This protein binds this small molecule.
Small molecule (SMILES): CC(=O)N[C@H]1[C@H](O[C@H]2[C@H](O)[C@@H](NC(C)=O)CO[C@@H]2CO)O[C@H](CO)[C@@H](O[C@@H]2O[C@H](CO)[C@@H](O)[C@H](O)[C@@H]2O)[C@@H]1O

Sequence of chain 1.C:
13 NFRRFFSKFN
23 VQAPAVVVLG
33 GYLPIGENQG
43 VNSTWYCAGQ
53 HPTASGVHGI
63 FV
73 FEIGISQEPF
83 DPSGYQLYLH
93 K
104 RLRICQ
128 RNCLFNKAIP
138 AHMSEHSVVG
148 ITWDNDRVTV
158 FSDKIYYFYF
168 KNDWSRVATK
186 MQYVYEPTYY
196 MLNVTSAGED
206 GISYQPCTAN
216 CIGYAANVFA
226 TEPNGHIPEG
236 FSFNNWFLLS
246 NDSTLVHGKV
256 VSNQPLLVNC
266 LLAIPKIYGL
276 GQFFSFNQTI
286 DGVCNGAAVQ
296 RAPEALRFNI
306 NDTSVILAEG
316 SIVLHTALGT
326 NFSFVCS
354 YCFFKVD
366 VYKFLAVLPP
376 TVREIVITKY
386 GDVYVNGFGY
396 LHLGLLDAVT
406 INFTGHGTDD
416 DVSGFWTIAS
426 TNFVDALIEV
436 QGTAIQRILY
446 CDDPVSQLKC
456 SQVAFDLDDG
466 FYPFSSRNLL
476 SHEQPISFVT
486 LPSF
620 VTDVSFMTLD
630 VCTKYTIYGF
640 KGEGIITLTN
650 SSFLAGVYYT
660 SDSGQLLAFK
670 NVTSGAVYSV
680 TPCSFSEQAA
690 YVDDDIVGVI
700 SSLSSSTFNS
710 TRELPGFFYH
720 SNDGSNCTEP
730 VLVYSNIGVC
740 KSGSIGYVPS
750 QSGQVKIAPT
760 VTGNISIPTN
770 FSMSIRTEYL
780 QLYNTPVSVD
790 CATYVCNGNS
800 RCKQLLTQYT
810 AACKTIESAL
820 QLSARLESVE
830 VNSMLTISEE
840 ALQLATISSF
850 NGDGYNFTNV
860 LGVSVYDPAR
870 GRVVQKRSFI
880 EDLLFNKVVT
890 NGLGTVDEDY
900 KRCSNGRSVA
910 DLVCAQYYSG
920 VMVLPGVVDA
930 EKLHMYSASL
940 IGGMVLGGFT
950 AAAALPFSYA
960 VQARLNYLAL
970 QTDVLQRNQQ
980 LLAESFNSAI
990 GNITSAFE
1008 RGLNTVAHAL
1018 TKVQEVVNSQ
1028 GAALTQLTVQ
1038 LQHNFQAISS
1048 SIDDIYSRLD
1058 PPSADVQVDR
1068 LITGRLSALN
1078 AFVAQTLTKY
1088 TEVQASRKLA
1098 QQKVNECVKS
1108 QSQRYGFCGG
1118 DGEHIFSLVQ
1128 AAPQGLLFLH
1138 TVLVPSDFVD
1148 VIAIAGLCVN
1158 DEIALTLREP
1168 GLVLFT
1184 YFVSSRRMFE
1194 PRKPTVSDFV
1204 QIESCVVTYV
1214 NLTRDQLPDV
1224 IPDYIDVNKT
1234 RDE

Binding-site contacts:
Ligand atom N2 contacts residue ASN407 of chain 1.C at 3.1 Å (h-bond).
Ligand atom O7 contacts residue TYR166 of chain 1.C at 4.5 Å.
Ligand atom C1 contacts residue ASN407 of chain 1.C at 1.4 Å.
Ligand atom O3 contacts residue TYR166 of chain 1.C at 4.4 Å.
Ligand atom C3 contacts residue TYR166 of chain 1.C at 3.5 Å (hydrophobic).
Ligand atom C2 contacts residue ASN407 of chain 1.C at 2.5 Å.
Ligand atom O6 contacts residue ALA313 of chain 1.C at 4.3 Å.
Ligand atom O5 contacts residue TYR166 of chain 1.C at 4.5 Å.
Ligand atom O7 contacts residue ASN407 of chain 1.C at 3.5 Å (h-bond).
Ligand atom C3 contacts residue ASN407 of chain 1.C at 3.8 Å.
Ligand atom C2 contacts residue TYR166 of chain 1.C at 4.4 Å (hydrophobic).
Ligand atom N2 contacts residue TYR166 of chain 1.C at 4.1 Å.
Ligand atom C7 contacts residue ASN407 of chain 1.C at 3.5 Å.
Ligand atom C5 contacts residue TYR166 of chain 1.C at 3.4 Å (hydrophobic).
Ligand atom C7 contacts residue TYR166 of chain 1.C at 4.5 Å (hydrophobic).
Ligand atom C6 contacts residue TYR166 of chain 1.C at 3.9 Å (hydrophobic).
Ligand atom O7 contacts residue GLY315 of chain 1.C at 4.1 Å.
Ligand atom C1 contacts residue TYR166 of chain 1.C at 4.3 Å (hydrophobic).
Ligand atom C6 contacts residue ASN407 of chain 1.C at 4.4 Å.
Ligand atom O5 contacts residue ASN407 of chain 1.C at 2.3 Å (h-bond).
Ligand atom C5 contacts residue ASN407 of chain 1.C at 3.6 Å.
Ligand atom C4 contacts residue ASN407 of chain 1.C at 4.2 Å.
Ligand atom O4 contacts residue TYR166 of chain 1.C at 3.5 Å.
Ligand atom C8 contacts residue TYR166 of chain 1.C at 3.9 Å (hydrophobic).
Ligand atom C4 contacts residue TYR166 of chain 1.C at 3.8 Å (hydrophobic).